Sequence of chain 1.G:
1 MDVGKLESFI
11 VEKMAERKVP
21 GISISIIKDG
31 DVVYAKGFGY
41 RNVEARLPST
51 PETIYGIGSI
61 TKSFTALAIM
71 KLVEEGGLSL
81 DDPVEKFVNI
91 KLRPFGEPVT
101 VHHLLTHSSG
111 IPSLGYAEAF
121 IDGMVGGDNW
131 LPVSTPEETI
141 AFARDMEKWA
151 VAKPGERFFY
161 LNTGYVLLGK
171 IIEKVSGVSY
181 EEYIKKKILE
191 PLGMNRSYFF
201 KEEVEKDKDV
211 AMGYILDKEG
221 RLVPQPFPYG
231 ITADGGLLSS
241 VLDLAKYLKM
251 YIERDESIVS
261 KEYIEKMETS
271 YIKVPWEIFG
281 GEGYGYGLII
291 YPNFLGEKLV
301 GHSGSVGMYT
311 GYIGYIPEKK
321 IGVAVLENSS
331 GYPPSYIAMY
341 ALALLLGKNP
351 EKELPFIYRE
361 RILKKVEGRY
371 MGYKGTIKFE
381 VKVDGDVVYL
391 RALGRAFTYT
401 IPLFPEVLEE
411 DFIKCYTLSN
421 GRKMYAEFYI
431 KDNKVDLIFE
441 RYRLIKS

Binding-site contacts:
Ligand atom C14 contacts residue LU1 of chain 1.X at 3.3 Å.
Ligand atom C15 contacts residue LU1 of chain 1.X at 3.4 Å.
Ligand atom C3 contacts residue LU1 of chain 1.X at 3.6 Å.
Ligand atom C4 contacts residue HIS102 of chain 1.G at 3.6 Å.
Ligand atom C7 contacts residue LU1 of chain 1.X at 3.2 Å.
Ligand atom O5 contacts residue LEU80 of chain 1.G at 3.8 Å.
Ligand atom N3 contacts residue HIS102 of chain 1.G at 4.3 Å.
Ligand atom O6 contacts residue LU1 of chain 1.X at 2.5 Å.
Ligand atom C13 contacts residue LU1 of chain 1.X at 3.2 Å.
Ligand atom C8 contacts residue LU1 of chain 1.X at 3.3 Å.
Ligand atom N1 contacts residue LU1 of chain 1.X at 2.6 Å.
Ligand atom C10 contacts residue LU1 of chain 1.X at 3.4 Å.
Ligand atom C12 contacts residue ASP81 of chain 1.G at 4.0 Å.
Ligand atom C9 contacts residue LU1 of chain 1.X at 3.4 Å.
Ligand atom O3 contacts residue LU1 of chain 1.X at 2.4 Å.
Ligand atom O5 contacts residue ASP81 of chain 1.G at 3.5 Å (salt-bridge).
Ligand atom C13 contacts residue ASP81 of chain 1.G at 3.4 Å.
Ligand atom C4 contacts residue LU1 of chain 1.X at 3.5 Å.
Ligand atom C3 contacts residue HIS102 of chain 1.G at 4.0 Å.
Ligand atom C11 contacts residue LU1 of chain 1.X at 3.3 Å.
Ligand atom O4 contacts residue ASP81 of chain 1.G at 3.8 Å.
Ligand atom O6 contacts residue ASP81 of chain 1.G at 2.6 Å (salt-bridge).
Ligand atom O1 contacts residue LU1 of chain 1.X at 2.6 Å.
Ligand atom O7 contacts residue LU1 of chain 1.X at 2.7 Å.
Ligand atom N3 contacts residue LU1 of chain 1.X at 2.6 Å.
Ligand atom C2 contacts residue LU1 of chain 1.X at 3.6 Å.
Ligand atom C12 contacts residue LU1 of chain 1.X at 3.5 Å.
Ligand atom C1 contacts residue LU1 of chain 1.X at 3.6 Å.
Ligand atom O5 contacts residue TYR286 of chain 1.G at 4.0 Å.
Ligand atom C5 contacts residue LU1 of chain 1.X at 3.4 Å.
Ligand atom O5 contacts residue HIS102 of chain 1.G at 3.6 Å.
Ligand atom C11 contacts residue ASP81 of chain 1.G at 3.5 Å.
Ligand atom N2 contacts residue LU1 of chain 1.X at 2.7 Å.
Ligand atom O3 contacts residue ASP81 of chain 1.G at 3.5 Å (salt-bridge).
Ligand atom C6 contacts residue LU1 of chain 1.X at 3.4 Å.
Ligand atom C14 contacts residue HIS102 of chain 1.G at 3.6 Å.
Ligand atom C13 contacts residue HIS102 of chain 1.G at 4.0 Å.
Ligand atom C16 contacts residue LU1 of chain 1.X at 3.2 Å.
Ligand atom O5 contacts residue LU1 of chain 1.X at 4.3 Å.
Ligand atom N4 contacts residue LU1 of chain 1.X at 2.4 Å.

The small molecule below binds the protein below.
Small molecule (SMILES): C[C@@H](O)CN1CCN(CC(=O)O)CCN(CC(=O)O)CCN(CC(=O)O)CC1